Binding-site contacts:
Ligand atom C4 contacts residue GLN409 of chain 1.F at 3.1 Å.
Ligand atom O2 contacts residue GLU260 of chain 1.F at 3.0 Å (salt-bridge).
Ligand atom C6 contacts residue ASP258 of chain 1.F at 3.8 Å.
Ligand atom C6 contacts residue GLN409 of chain 1.F at 3.4 Å.
Ligand atom C5 contacts residue GLU260 of chain 1.F at 3.7 Å.
Ligand atom C6 contacts residue ARG367 of chain 1.F at 3.7 Å.
Ligand atom C1 contacts residue ARG367 of chain 1.F at 3.9 Å.
Ligand atom C3 contacts residue GLN409 of chain 1.F at 4.2 Å.
Ligand atom C2 contacts residue GLN409 of chain 1.F at 3.6 Å.
Ligand atom O6 contacts residue ASN368 of chain 1.F at 4.4 Å.
Ligand atom C3 contacts residue ARG367 of chain 1.F at 4.4 Å.
Ligand atom O4 contacts residue GLN409 of chain 1.F at 4.0 Å.
Ligand atom C2 contacts residue GLU260 of chain 1.F at 3.7 Å.
Ligand atom C1 contacts residue GLN409 of chain 1.F at 3.5 Å.
Ligand atom C1 contacts residue GLU260 of chain 1.F at 4.3 Å.
Ligand atom O6 contacts residue GLU260 of chain 1.F at 2.5 Å (salt-bridge).
Ligand atom O2 contacts residue ARG367 of chain 1.F at 4.2 Å.
Ligand atom O6 contacts residue ARG367 of chain 1.F at 2.9 Å (salt-bridge).
Ligand atom C6 contacts residue ASN368 of chain 1.F at 4.0 Å.
Ligand atom C6 contacts residue GLU260 of chain 1.F at 3.3 Å.
Ligand atom C2 contacts residue ARG367 of chain 1.F at 3.5 Å.
Ligand atom C5 contacts residue GLN409 of chain 1.F at 3.4 Å.
Ligand atom O6 contacts residue ASP258 of chain 1.F at 3.9 Å.
Ligand atom O5 contacts residue ARG367 of chain 1.F at 3.9 Å.
Ligand atom O5 contacts residue GLN409 of chain 1.F at 3.1 Å (h-bond).
Ligand atom O5 contacts residue GLU260 of chain 1.F at 4.4 Å.

Sequence of chain 1.F:
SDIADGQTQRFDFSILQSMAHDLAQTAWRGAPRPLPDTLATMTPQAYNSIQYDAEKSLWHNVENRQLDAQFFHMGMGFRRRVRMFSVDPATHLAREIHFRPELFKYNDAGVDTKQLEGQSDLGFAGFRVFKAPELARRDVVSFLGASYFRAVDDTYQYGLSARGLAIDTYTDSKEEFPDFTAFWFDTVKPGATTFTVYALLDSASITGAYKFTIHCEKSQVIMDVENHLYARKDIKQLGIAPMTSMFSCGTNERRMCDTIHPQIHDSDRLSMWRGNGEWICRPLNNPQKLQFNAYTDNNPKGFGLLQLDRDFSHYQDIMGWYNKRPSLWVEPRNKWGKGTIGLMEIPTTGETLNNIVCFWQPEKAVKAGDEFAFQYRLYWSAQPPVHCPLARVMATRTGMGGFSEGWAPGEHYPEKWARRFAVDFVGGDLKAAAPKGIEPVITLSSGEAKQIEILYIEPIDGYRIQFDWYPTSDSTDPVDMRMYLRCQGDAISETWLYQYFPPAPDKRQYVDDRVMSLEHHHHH

This small molecule binds to this protein.
Small molecule (SMILES): OC[C@H]1O[C@H](O[C@H]2O[C@H](CO)[C@@H](O)[C@H](O)[C@H]2O)[C@H](O)[C@@H](O)[C@@H]1O